A small-molecule ligand and the protein it binds are described below.
Small molecule (SMILES): N[C@H](CCC(=O)O)C(=O)O

Sequence of chain 1.B:
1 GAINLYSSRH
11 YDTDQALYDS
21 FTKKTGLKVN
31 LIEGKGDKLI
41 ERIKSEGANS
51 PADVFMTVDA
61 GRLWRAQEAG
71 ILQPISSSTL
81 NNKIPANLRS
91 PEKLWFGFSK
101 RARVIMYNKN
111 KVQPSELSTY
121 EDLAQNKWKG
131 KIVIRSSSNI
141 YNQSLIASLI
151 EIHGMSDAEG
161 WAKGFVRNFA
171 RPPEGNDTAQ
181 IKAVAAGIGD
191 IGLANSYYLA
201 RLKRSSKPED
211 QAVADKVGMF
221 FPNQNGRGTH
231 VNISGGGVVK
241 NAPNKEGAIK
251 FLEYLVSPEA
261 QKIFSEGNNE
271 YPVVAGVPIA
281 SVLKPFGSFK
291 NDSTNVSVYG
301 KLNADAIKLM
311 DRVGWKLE

Binding-site contacts:
Ligand atom C contacts residue TYR11 of chain 1.B at 3.4 Å (hydrophobic).
Ligand atom OXT contacts residue TYR198 of chain 1.B at 3.9 Å.
Ligand atom OE1 contacts residue VAL58 of chain 1.B at 3.9 Å.
Ligand atom OE1 contacts residue DAL1 of chain 1.F at 2.8 Å.
Ligand atom N contacts residue DAL1 of chain 1.F at 0.2 Å (h-bond).
Ligand atom OE2 contacts residue THR57 of chain 1.B at 3.9 Å.
Ligand atom N contacts residue FE1 of chain 1.H at 2.3 Å.
Ligand atom N contacts residue TYR141 of chain 1.B at 3.0 Å (h-bond).
Ligand atom C contacts residue ASN268 of chain 1.B at 3.7 Å.
Ligand atom CA contacts residue DAL1 of chain 1.F at 0.1 Å.
Ligand atom CD contacts residue SER8 of chain 1.B at 3.9 Å.
Ligand atom OE2 contacts residue SER8 of chain 1.B at 2.9 Å (h-bond).
Ligand atom OXT contacts residue TYR141 of chain 1.B at 3.4 Å (h-bond).
Ligand atom CB contacts residue TYR11 of chain 1.B at 3.7 Å (hydrophobic).
Ligand atom CD contacts residue VAL58 of chain 1.B at 3.6 Å (hydrophobic).
Ligand atom CG contacts residue DAL1 of chain 1.F at 1.6 Å.
Ligand atom OE2 contacts residue ARG62 of chain 1.B at 3.8 Å.
Ligand atom CA contacts residue TYR11 of chain 1.B at 3.4 Å (hydrophobic).
Ligand atom OXT contacts residue DAL1 of chain 1.F at 0.1 Å (h-bond).
Ligand atom O contacts residue TYR11 of chain 1.B at 2.8 Å (h-bond).
Ligand atom OE2 contacts residue VAL58 of chain 1.B at 3.6 Å.
Ligand atom OXT contacts residue ARG101 of chain 1.B at 2.8 Å (salt-bridge).
Ligand atom CG contacts residue VAL58 of chain 1.B at 3.7 Å (hydrophobic).
Ligand atom CA contacts residue FE1 of chain 1.H at 3.1 Å.
Ligand atom OXT contacts residue FE1 of chain 1.H at 2.2 Å.
Ligand atom C contacts residue FE1 of chain 1.H at 3.0 Å.
Ligand atom O contacts residue ARG9 of chain 1.B at 3.8 Å.
Ligand atom O contacts residue ASN268 of chain 1.B at 3.2 Å (h-bond).
Ligand atom O contacts residue DAL1 of chain 1.F at 0.1 Å (h-bond).
Ligand atom OXT contacts residue ASN268 of chain 1.B at 3.7 Å.
Ligand atom CG contacts residue SER8 of chain 1.B at 3.5 Å.
Ligand atom CD contacts residue DAL1 of chain 1.F at 2.6 Å.
Ligand atom OE2 contacts residue DAL1 of chain 1.F at 3.7 Å.
Ligand atom N contacts residue TYR198 of chain 1.B at 3.2 Å (h-bond).
Ligand atom OXT contacts residue TYR197 of chain 1.B at 2.8 Å (h-bond).
Ligand atom CB contacts residue DAL1 of chain 1.F at 0.1 Å.
Ligand atom C contacts residue DAL1 of chain 1.F at 0.1 Å.
Ligand atom O contacts residue ARG101 of chain 1.B at 3.8 Å.
Ligand atom C contacts residue ARG101 of chain 1.B at 3.7 Å.
Ligand atom O contacts residue VAL58 of chain 1.B at 3.9 Å.